The small molecule below binds the protein below.
Small molecule (SMILES): OC[C@H]1O[C@@H](O)[C@H](F)[C@@H](O)[C@@H]1O

Binding-site contacts:
Ligand atom C5 contacts residue VAL546 of chain 1.E at 4.0 Å (hydrophobic).
Ligand atom F2 contacts residue GLN448 of chain 1.E at 2.8 Å.
Ligand atom C3 contacts residue HIS548 of chain 1.E at 3.4 Å.
Ligand atom C1 contacts residue ARG472 of chain 1.E at 4.1 Å.
Ligand atom O1 contacts residue ASP452 of chain 1.E at 3.6 Å (salt-bridge).
Ligand atom C1 contacts residue THR169 of chain 1.E at 3.3 Å.
Ligand atom C2 contacts residue PHE474 of chain 1.E at 4.2 Å (hydrophobic).
Ligand atom O3 contacts residue FAD1 of chain 1.U at 3.4 Å.
Ligand atom O1 contacts residue ARG472 of chain 1.E at 3.1 Å.
Ligand atom C4 contacts residue FAD1 of chain 1.U at 3.8 Å.
Ligand atom C3 contacts residue FAD1 of chain 1.U at 3.1 Å.
Ligand atom O3 contacts residue PHE474 of chain 1.E at 4.0 Å.
Ligand atom C1 contacts residue ASP452 of chain 1.E at 3.8 Å.
Ligand atom O1 contacts residue HIS450 of chain 1.E at 3.5 Å.
Ligand atom F2 contacts residue ALA171 of chain 1.E at 3.9 Å.
Ligand atom O4 contacts residue VAL546 of chain 1.E at 2.9 Å (h-bond).
Ligand atom C6 contacts residue LEU361 of chain 1.E at 4.0 Å (hydrophobic).
Ligand atom O1 contacts residue GLN448 of chain 1.E at 3.1 Å (h-bond).
Ligand atom O1 contacts residue THR169 of chain 1.E at 4.1 Å.
Ligand atom F2 contacts residue ASN593 of chain 1.E at 3.3 Å.
Ligand atom O5 contacts residue ASP452 of chain 1.E at 4.1 Å.
Ligand atom O4 contacts residue HIS548 of chain 1.E at 3.6 Å.
Ligand atom O1 contacts residue PHE474 of chain 1.E at 4.2 Å.
Ligand atom C4 contacts residue HIS548 of chain 1.E at 3.6 Å.
Ligand atom O4 contacts residue FAD1 of chain 1.U at 3.2 Å.
Ligand atom O3 contacts residue HIS548 of chain 1.E at 2.3 Å (h-bond).
Ligand atom C2 contacts residue THR169 of chain 1.E at 3.6 Å.
Ligand atom C2 contacts residue ASN593 of chain 1.E at 3.9 Å.
Ligand atom F2 contacts residue FAD1 of chain 1.U at 3.5 Å.
Ligand atom O5 contacts residue ARG472 of chain 1.E at 4.0 Å.
Ligand atom C1 contacts residue GLN448 of chain 1.E at 3.9 Å.
Ligand atom O6 contacts residue ARG472 of chain 1.E at 4.2 Å.
Ligand atom C6 contacts residue VAL546 of chain 1.E at 3.7 Å (hydrophobic).
Ligand atom O5 contacts residue THR169 of chain 1.E at 4.1 Å.
Ligand atom C4 contacts residue VAL546 of chain 1.E at 3.4 Å (hydrophobic).
Ligand atom C2 contacts residue FAD1 of chain 1.U at 3.7 Å.
Ligand atom O3 contacts residue ASN593 of chain 1.E at 2.6 Å (h-bond).
Ligand atom C3 contacts residue ASN593 of chain 1.E at 3.6 Å.
Ligand atom F2 contacts residue THR169 of chain 1.E at 3.4 Å.
Ligand atom C2 contacts residue GLN448 of chain 1.E at 3.6 Å.

Sequence of chain 1.E:
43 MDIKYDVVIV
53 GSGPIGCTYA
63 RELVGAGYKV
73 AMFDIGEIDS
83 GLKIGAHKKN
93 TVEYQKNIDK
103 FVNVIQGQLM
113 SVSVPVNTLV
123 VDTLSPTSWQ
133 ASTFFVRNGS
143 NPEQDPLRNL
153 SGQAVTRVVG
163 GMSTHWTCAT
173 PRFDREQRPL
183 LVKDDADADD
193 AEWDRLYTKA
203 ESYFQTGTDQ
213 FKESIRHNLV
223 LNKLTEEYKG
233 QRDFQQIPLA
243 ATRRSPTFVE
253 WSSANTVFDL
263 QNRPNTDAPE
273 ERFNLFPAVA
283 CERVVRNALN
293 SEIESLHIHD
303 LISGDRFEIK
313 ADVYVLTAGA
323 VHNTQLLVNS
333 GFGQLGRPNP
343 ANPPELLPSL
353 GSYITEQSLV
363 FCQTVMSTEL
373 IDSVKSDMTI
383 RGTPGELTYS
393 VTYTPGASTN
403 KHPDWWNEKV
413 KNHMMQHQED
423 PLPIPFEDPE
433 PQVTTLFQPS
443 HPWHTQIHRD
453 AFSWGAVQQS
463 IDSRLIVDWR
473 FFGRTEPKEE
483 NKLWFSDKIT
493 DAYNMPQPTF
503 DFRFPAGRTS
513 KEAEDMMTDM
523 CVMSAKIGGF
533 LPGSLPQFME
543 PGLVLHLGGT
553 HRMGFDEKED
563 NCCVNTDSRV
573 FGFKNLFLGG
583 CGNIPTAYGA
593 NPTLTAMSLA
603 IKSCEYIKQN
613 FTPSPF